Sequence of chain 1.B:
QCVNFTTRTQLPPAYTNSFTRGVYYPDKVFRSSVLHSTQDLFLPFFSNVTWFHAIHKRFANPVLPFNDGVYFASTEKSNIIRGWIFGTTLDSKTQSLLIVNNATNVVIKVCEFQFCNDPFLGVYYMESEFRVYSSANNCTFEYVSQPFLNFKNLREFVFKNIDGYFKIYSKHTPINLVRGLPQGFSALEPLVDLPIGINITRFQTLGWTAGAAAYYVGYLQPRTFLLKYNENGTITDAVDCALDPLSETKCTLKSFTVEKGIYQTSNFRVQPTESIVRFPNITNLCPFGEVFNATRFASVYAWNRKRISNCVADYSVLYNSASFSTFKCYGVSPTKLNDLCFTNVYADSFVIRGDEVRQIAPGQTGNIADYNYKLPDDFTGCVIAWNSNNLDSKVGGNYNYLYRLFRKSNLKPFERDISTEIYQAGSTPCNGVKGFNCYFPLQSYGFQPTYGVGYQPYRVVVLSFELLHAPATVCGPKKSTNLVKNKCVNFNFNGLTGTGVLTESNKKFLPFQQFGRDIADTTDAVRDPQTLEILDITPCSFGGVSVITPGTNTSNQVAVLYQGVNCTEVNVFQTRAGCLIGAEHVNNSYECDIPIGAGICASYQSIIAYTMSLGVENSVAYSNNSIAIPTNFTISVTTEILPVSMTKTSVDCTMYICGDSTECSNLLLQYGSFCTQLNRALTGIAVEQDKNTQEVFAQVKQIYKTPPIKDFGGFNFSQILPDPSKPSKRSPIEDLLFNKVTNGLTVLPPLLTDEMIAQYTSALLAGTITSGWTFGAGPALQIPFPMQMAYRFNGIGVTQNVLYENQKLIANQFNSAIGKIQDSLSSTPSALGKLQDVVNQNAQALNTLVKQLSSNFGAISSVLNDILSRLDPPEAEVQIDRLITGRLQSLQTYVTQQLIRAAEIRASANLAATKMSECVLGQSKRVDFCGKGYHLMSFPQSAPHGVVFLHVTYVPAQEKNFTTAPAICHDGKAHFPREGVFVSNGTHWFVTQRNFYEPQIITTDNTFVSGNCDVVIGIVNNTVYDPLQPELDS

Binding-site contacts:
Ligand atom C4 contacts residue ASN801 of chain 1.B at 4.2 Å.
Ligand atom O5 contacts residue ASN801 of chain 1.B at 2.3 Å (h-bond).
Ligand atom C3 contacts residue ASN801 of chain 1.B at 3.8 Å.
Ligand atom C1 contacts residue SER803 of chain 1.B at 3.7 Å.
Ligand atom C5 contacts residue SER803 of chain 1.B at 3.3 Å.
Ligand atom O7 contacts residue ASN801 of chain 1.B at 3.9 Å.
Ligand atom C7 contacts residue ASN801 of chain 1.B at 3.6 Å.
Ligand atom O6 contacts residue GLN804 of chain 1.B at 4.2 Å.
Ligand atom N2 contacts residue ASN801 of chain 1.B at 3.0 Å (h-bond).
Ligand atom C8 contacts residue GLN804 of chain 1.B at 4.3 Å.
Ligand atom C6 contacts residue GLN804 of chain 1.B at 3.5 Å.
Ligand atom C6 contacts residue SER803 of chain 1.B at 3.6 Å.
Ligand atom C5 contacts residue GLN804 of chain 1.B at 4.3 Å.
Ligand atom C2 contacts residue ASN801 of chain 1.B at 2.5 Å.
Ligand atom O5 contacts residue SER803 of chain 1.B at 3.3 Å (h-bond).
Ligand atom C5 contacts residue ASN801 of chain 1.B at 3.6 Å.
Ligand atom C1 contacts residue ASN801 of chain 1.B at 1.4 Å.

A small-molecule ligand and the protein it binds are described below.
Small molecule (SMILES): CC(=O)N[C@H]1[C@H](O[C@H]2[C@H](O)[C@@H](NC(C)=O)CO[C@@H]2CO)O[C@H](CO)[C@@H](O)[C@@H]1O